Sequence of chain 1.F:
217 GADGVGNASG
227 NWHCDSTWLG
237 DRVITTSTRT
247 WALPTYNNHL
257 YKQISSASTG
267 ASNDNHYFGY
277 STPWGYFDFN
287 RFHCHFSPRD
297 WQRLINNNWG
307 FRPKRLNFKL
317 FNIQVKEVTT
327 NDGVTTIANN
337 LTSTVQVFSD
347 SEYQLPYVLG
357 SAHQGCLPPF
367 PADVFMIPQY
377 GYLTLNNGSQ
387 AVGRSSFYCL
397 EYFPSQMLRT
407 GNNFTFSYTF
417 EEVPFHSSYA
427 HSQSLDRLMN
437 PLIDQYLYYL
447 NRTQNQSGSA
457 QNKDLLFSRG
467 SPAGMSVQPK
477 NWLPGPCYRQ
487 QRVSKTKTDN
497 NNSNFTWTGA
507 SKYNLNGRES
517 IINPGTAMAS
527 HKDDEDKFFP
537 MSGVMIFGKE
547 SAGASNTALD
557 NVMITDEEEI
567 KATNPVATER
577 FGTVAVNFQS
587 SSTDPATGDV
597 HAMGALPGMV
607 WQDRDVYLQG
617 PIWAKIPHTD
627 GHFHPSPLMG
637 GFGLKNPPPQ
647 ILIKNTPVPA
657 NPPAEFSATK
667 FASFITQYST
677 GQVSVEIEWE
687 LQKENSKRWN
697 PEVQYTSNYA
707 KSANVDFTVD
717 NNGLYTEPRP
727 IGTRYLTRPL

The small molecule below binds the protein below.
Small molecule (SMILES): Nc1ncnc2[nH]cnc12

Binding-site contacts:
Ligand atom C5 contacts residue SER632 of chain 1.F at 3.9 Å.
Ligand atom N3 contacts residue PRO631 of chain 1.F at 4.1 Å.
Ligand atom N1 contacts residue GLY639 of chain 1.F at 3.0 Å (h-bond).
Ligand atom N6 contacts residue PRO633 of chain 1.F at 4.4 Å.
Ligand atom N6 contacts residue PHE638 of chain 1.F at 3.7 Å.
Ligand atom N6 contacts residue SER632 of chain 1.F at 3.6 Å.
Ligand atom C5 contacts residue PRO631 of chain 1.F at 4.4 Å (hydrophobic).
Ligand atom N9 contacts residue PRO631 of chain 1.F at 3.9 Å.
Ligand atom N1 contacts residue PHE638 of chain 1.F at 4.1 Å.
Ligand atom N7 contacts residue SER632 of chain 1.F at 3.7 Å.
Ligand atom C2 contacts residue GLY639 of chain 1.F at 2.9 Å.
Ligand atom C4 contacts residue PRO631 of chain 1.F at 4.2 Å (hydrophobic).
Ligand atom C2 contacts residue PRO631 of chain 1.F at 4.2 Å (hydrophobic).
Ligand atom C6 contacts residue SER632 of chain 1.F at 4.0 Å.
Ligand atom N6 contacts residue GLY639 of chain 1.F at 3.5 Å (h-bond).
Ligand atom C8 contacts residue HIS630 of chain 1.F at 3.3 Å.
Ligand atom N9 contacts residue HIS630 of chain 1.F at 4.4 Å.
Ligand atom N6 contacts residue GLY637 of chain 1.F at 3.4 Å (h-bond).
Ligand atom C5 contacts residue PRO420 of chain 1.F at 4.5 Å (hydrophobic).
Ligand atom C2 contacts residue ILE622 of chain 1.F at 4.3 Å (hydrophobic).
Ligand atom N3 contacts residue GLY639 of chain 1.F at 4.2 Å.
Ligand atom N7 contacts residue ASP609 of chain 1.F at 4.0 Å.
Ligand atom C6 contacts residue PRO631 of chain 1.F at 4.3 Å (hydrophobic).
Ligand atom N7 contacts residue HIS630 of chain 1.F at 3.7 Å.
Ligand atom C6 contacts residue GLY639 of chain 1.F at 3.7 Å.
Ligand atom N1 contacts residue PRO631 of chain 1.F at 4.2 Å.